Binding-site contacts:
Ligand atom C0 contacts residue MET238 of chain 1.B at 3.8 Å (hydrophobic).
Ligand atom C12 contacts residue GLY235 of chain 1.B at 4.4 Å.
Ligand atom C1 contacts residue VAL200 of chain 1.B at 3.7 Å (hydrophobic).
Ligand atom C30 contacts residue TYR201 of chain 1.B at 4.4 Å (hydrophobic).
Ligand atom C0 contacts residue LEU231 of chain 1.B at 4.3 Å (hydrophobic).
Ligand atom O34 contacts residue HIS228 of chain 1.B at 4.5 Å.
Ligand atom O63 contacts residue MET225 of chain 1.B at 4.1 Å.
Ligand atom C30 contacts residue HIS228 of chain 1.B at 4.2 Å.
Ligand atom C15 contacts residue LYS232 of chain 1.B at 4.4 Å.
Ligand atom C24 contacts residue HIS228 of chain 1.B at 4.1 Å.
Ligand atom N33 contacts residue HIS228 of chain 1.B at 4.2 Å.
Ligand atom C1 contacts residue LEU231 of chain 1.B at 4.4 Å (hydrophobic).
Ligand atom C1 contacts residue ALA197 of chain 1.B at 4.3 Å (hydrophobic).
Ligand atom C0 contacts residue LEU234 of chain 1.B at 4.2 Å (hydrophobic).
Ligand atom C0 contacts residue VAL200 of chain 1.B at 4.2 Å (hydrophobic).
Ligand atom C9 contacts residue LEU231 of chain 1.B at 3.4 Å (hydrophobic).
Ligand atom O63 contacts residue HIS228 of chain 1.B at 3.7 Å.
Ligand atom C18 contacts residue LEU231 of chain 1.B at 4.3 Å (hydrophobic).
Ligand atom C12 contacts residue LEU231 of chain 1.B at 4.2 Å (hydrophobic).
Ligand atom C12 contacts residue ALA197 of chain 1.B at 4.1 Å (hydrophobic).
Ligand atom C0 contacts residue ARG109 of chain 1.B at 4.5 Å.
Ligand atom C15 contacts residue GLY235 of chain 1.B at 4.3 Å.
Ligand atom C12 contacts residue VAL200 of chain 1.B at 4.5 Å (hydrophobic).
Ligand atom C21 contacts residue TYR201 of chain 1.B at 3.9 Å (hydrophobic).
Ligand atom C9 contacts residue VAL200 of chain 1.B at 4.5 Å (hydrophobic).
Ligand atom C27 contacts residue HIS228 of chain 1.B at 4.3 Å.
Ligand atom C9 contacts residue GLY235 of chain 1.B at 3.6 Å.
Ligand atom C18 contacts residue TYR201 of chain 1.B at 4.0 Å (hydrophobic).
Ligand atom O34 contacts residue TYR201 of chain 1.B at 3.6 Å.
Ligand atom C15 contacts residue LEU231 of chain 1.B at 3.8 Å (hydrophobic).

Sequence of chain 1.B:
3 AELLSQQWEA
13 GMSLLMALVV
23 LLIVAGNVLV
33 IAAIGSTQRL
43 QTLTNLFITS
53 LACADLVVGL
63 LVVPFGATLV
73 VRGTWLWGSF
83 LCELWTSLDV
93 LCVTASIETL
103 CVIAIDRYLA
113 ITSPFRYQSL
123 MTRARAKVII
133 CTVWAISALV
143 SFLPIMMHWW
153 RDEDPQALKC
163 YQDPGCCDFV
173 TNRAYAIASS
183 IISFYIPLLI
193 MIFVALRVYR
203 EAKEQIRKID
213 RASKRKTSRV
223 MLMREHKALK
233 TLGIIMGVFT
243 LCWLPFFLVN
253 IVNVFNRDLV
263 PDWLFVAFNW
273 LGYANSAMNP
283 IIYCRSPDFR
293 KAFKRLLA

The protein below binds the small molecule below.
Small molecule (SMILES): CCCCCCCCCC(=O)N(CCO)C[C@@H](O)[C@@H](O)[C@@H](O)[C@@H](O)CO